Binding-site contacts:
Ligand atom C3 contacts residue SER111 of chain 1.A at 4.0 Å.
Ligand atom O6 contacts residue ASN50 of chain 1.A at 3.7 Å.
Ligand atom C3 contacts residue LYS23 of chain 1.A at 4.0 Å.
Ligand atom C5 contacts residue THR112 of chain 1.A at 3.3 Å.
Ligand atom C5 contacts residue GLY113 of chain 1.A at 4.4 Å.
Ligand atom C6 contacts residue GLY113 of chain 1.A at 4.3 Å.
Ligand atom O5 contacts residue GLY113 of chain 1.A at 4.1 Å.
Ligand atom C3 contacts residue TRP20 of chain 1.A at 4.5 Å (hydrophobic).
Ligand atom C3 contacts residue CYS14 of chain 1.A at 4.4 Å (hydrophobic).
Ligand atom O1 contacts residue PHE133 of chain 1.A at 4.0 Å.
Ligand atom C1 contacts residue ASP12 of chain 1.A at 4.2 Å.
Ligand atom O1 contacts residue THR112 of chain 1.A at 4.1 Å.
Ligand atom O2 contacts residue LYS23 of chain 1.A at 3.4 Å (salt-bridge).
Ligand atom O3 contacts residue LYS23 of chain 1.A at 3.0 Å (salt-bridge).
Ligand atom O2 contacts residue SER17 of chain 1.A at 2.6 Å (h-bond).
Ligand atom C3 contacts residue SER17 of chain 1.A at 4.4 Å.
Ligand atom O3 contacts residue CYS14 of chain 1.A at 3.5 Å.
Ligand atom O3 contacts residue SER17 of chain 1.A at 4.3 Å.
Ligand atom C6 contacts residue THR112 of chain 1.A at 3.9 Å.
Ligand atom C3 contacts residue LYS15 of chain 1.A at 3.7 Å.
Ligand atom O4 contacts residue SER17 of chain 1.A at 3.6 Å.
Ligand atom O3 contacts residue TRP20 of chain 1.A at 4.2 Å.
Ligand atom O6 contacts residue SER47 of chain 1.A at 4.0 Å.
Ligand atom O5 contacts residue THR112 of chain 1.A at 3.4 Å (h-bond).
Ligand atom C1 contacts residue SER17 of chain 1.A at 4.2 Å.
Ligand atom C2 contacts residue CYS14 of chain 1.A at 4.0 Å (hydrophobic).
Ligand atom C2 contacts residue SER17 of chain 1.A at 3.2 Å.
Ligand atom O1 contacts residue ASP12 of chain 1.A at 3.5 Å (salt-bridge).
Ligand atom C6 contacts residue SER47 of chain 1.A at 4.2 Å.
Ligand atom O5 contacts residue PHE133 of chain 1.A at 4.2 Å.
Ligand atom O2 contacts residue GLU83 of chain 1.A at 4.3 Å.
Ligand atom C2 contacts residue LYS23 of chain 1.A at 4.1 Å.
Ligand atom C4 contacts residue TRP20 of chain 1.A at 3.9 Å (hydrophobic).
Ligand atom O3 contacts residue LYS15 of chain 1.A at 2.7 Å (salt-bridge).
Ligand atom C1 contacts residue THR112 of chain 1.A at 3.3 Å.
Ligand atom C2 contacts residue TRP20 of chain 1.A at 4.4 Å (hydrophobic).
Ligand atom O5 contacts residue TRP20 of chain 1.A at 4.5 Å.
Ligand atom O2 contacts residue ASP12 of chain 1.A at 2.8 Å (salt-bridge).
Ligand atom O2 contacts residue CYS14 of chain 1.A at 3.2 Å.
Ligand atom C2 contacts residue ASP12 of chain 1.A at 3.8 Å.

A protein and the small-molecule ligand that binds it are described below.
Small molecule (SMILES): OC[C@H]1O[C@@H](O[C@H]2[C@H](O)[C@@H](O)[C@H](O)O[C@@H]2CO)[C@H](O)[C@@H](O)[C@@H]1O

Sequence of chain 1.A:
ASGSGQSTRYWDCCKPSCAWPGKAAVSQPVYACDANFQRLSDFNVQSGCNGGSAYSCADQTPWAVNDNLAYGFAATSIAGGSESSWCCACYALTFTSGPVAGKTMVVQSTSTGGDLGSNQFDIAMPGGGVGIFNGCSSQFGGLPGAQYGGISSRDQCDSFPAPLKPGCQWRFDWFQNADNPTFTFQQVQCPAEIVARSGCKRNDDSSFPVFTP